Sequence of chain 2.B:
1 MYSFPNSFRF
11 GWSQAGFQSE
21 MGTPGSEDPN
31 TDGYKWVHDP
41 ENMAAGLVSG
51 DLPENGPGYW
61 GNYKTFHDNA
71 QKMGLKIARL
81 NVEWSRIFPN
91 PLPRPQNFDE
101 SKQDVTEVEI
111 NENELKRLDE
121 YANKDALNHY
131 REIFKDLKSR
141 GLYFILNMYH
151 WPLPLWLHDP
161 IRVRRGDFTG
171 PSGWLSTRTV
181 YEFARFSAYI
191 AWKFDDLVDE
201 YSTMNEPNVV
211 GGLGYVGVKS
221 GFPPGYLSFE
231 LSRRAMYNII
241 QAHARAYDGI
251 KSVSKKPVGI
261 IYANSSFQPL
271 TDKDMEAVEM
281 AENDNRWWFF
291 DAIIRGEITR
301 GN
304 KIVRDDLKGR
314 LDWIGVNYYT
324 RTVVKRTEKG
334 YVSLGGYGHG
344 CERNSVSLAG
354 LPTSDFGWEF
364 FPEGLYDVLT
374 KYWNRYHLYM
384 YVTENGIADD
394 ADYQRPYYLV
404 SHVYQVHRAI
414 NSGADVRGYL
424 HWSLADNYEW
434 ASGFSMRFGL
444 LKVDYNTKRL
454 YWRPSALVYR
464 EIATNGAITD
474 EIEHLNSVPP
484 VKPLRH

A small-molecule ligand and the protein it binds are described below.
Small molecule (SMILES): Fc1ccc2[nH]ccc2c1

Binding-site contacts:
Ligand atom N7 contacts residue TRP433 of chain 2.B at 3.9 Å.
Ligand atom C8 contacts residue PRO223 of chain 2.B at 4.0 Å (hydrophobic).
Ligand atom C2 contacts residue TRP433 of chain 2.B at 3.7 Å (hydrophobic).
Ligand atom C5 contacts residue PRO223 of chain 2.B at 3.8 Å (hydrophobic).
Ligand atom N7 contacts residue PRO223 of chain 2.B at 3.7 Å.
Ligand atom C3 contacts residue GLY221 of chain 2.B at 4.0 Å.
Ligand atom C8 contacts residue PRO152 of chain 2.B at 3.6 Å (hydrophobic).
Ligand atom C6 contacts residue PHE222 of chain 2.B at 4.0 Å (hydrophobic).
Ligand atom F10 contacts residue GLY221 of chain 2.B at 4.0 Å.
Ligand atom C3 contacts residue PRO223 of chain 2.B at 4.2 Å (hydrophobic).
Ligand atom F10 contacts residue VAL37 of chain 2.B at 3.1 Å.
Ligand atom C9 contacts residue PRO223 of chain 2.B at 4.2 Å (hydrophobic).
Ligand atom C3 contacts residue TRP36 of chain 2.B at 4.1 Å (hydrophobic).
Ligand atom C6 contacts residue TRP433 of chain 2.B at 3.5 Å (hydrophobic).
Ligand atom C3 contacts residue ALA434 of chain 2.B at 4.1 Å (hydrophobic).
Ligand atom C4 contacts residue TRP433 of chain 2.B at 3.5 Å (hydrophobic).
Ligand atom C2 contacts residue PRO223 of chain 2.B at 3.7 Å (hydrophobic).
Ligand atom N7 contacts residue TRP151 of chain 2.B at 3.5 Å.
Ligand atom C3 contacts residue VAL37 of chain 2.B at 3.9 Å (hydrophobic).
Ligand atom C2 contacts residue GLY221 of chain 2.B at 3.5 Å.
Ligand atom C5 contacts residue GLY33 of chain 2.B at 4.0 Å.
Ligand atom C2 contacts residue ALA434 of chain 2.B at 4.1 Å (hydrophobic).
Ligand atom F10 contacts residue ALA434 of chain 2.B at 3.4 Å.
Ligand atom C9 contacts residue GLY33 of chain 2.B at 3.4 Å.
Ligand atom C2 contacts residue PHE222 of chain 2.B at 4.0 Å (hydrophobic).
Ligand atom C9 contacts residue PRO152 of chain 2.B at 4.0 Å (hydrophobic).
Ligand atom N7 contacts residue PHE222 of chain 2.B at 3.5 Å.
Ligand atom C4 contacts residue PHE17 of chain 2.B at 4.1 Å (hydrophobic).
Ligand atom F10 contacts residue TRP433 of chain 2.B at 3.5 Å.
Ligand atom C6 contacts residue PRO223 of chain 2.B at 3.3 Å (hydrophobic).
Ligand atom C5 contacts residue TRP433 of chain 2.B at 3.4 Å (hydrophobic).
Ligand atom C1 contacts residue PHE222 of chain 2.B at 3.5 Å (hydrophobic).
Ligand atom C1 contacts residue PRO223 of chain 2.B at 3.3 Å (hydrophobic).
Ligand atom C8 contacts residue TRP433 of chain 2.B at 3.8 Å (hydrophobic).
Ligand atom C4 contacts residue VAL37 of chain 2.B at 3.8 Å (hydrophobic).
Ligand atom C8 contacts residue TRP151 of chain 2.B at 3.5 Å (hydrophobic).
Ligand atom F10 contacts residue TRP36 of chain 2.B at 4.0 Å.
Ligand atom C1 contacts residue TRP433 of chain 2.B at 3.7 Å (hydrophobic).
Ligand atom C3 contacts residue TRP433 of chain 2.B at 3.8 Å (hydrophobic).
Ligand atom C9 contacts residue TRP433 of chain 2.B at 3.5 Å (hydrophobic).